Sequence of chain 1.A:
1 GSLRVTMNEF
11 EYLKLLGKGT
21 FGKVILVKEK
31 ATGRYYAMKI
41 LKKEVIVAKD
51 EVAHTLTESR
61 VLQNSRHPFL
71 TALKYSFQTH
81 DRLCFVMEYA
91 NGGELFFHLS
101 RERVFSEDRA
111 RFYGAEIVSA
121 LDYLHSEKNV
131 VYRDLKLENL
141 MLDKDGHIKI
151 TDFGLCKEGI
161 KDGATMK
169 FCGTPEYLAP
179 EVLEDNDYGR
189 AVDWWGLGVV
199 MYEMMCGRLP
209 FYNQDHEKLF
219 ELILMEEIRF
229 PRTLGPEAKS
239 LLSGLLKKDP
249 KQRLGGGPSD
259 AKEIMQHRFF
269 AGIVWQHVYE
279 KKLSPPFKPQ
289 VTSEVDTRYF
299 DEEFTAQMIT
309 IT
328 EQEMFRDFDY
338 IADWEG

A small-molecule ligand and the protein it binds are described below.
Small molecule (SMILES): C[C@@H]1CC(=O)Nc2ncnc(N3CCC(c4nc(-c5ccc(F)c(C(F)(F)F)c5)cn4CCN4CCCC4)CC3)c21

Binding-site contacts:
Ligand atom C27 contacts residue MET141 of chain 1.A at 3.4 Å (hydrophobic).
Ligand atom C1 contacts residue LEU16 of chain 1.A at 3.6 Å (hydrophobic).
Ligand atom F3 contacts residue LYS23 of chain 1.A at 3.4 Å.
Ligand atom C8 contacts residue PHE302 of chain 1.A at 3.6 Å (hydrophobic).
Ligand atom C7 contacts residue GLY17 of chain 1.A at 3.4 Å.
Ligand atom O contacts residue MET87 of chain 1.A at 3.1 Å.
Ligand atom C10 contacts residue GLU94 of chain 1.A at 3.3 Å.
Ligand atom C12 contacts residue GLU138 of chain 1.A at 3.7 Å.
Ligand atom C13 contacts residue GLU94 of chain 1.A at 3.2 Å.
Ligand atom C22 contacts residue ALA90 of chain 1.A at 3.5 Å (hydrophobic).
Ligand atom F2 contacts residue LYS39 of chain 1.A at 3.7 Å.
Ligand atom N5 contacts residue ALA90 of chain 1.A at 2.9 Å (h-bond).
Ligand atom C2 contacts residue MET141 of chain 1.A at 3.6 Å (hydrophobic).
Ligand atom F3 contacts residue VAL24 of chain 1.A at 3.5 Å.
Ligand atom C28 contacts residue THR71 of chain 1.A at 3.3 Å.
Ligand atom N6 contacts residue GLU88 of chain 1.A at 2.8 Å (salt-bridge).
Ligand atom C28 contacts residue MET87 of chain 1.A at 3.6 Å (hydrophobic).
Ligand atom C4 contacts residue GLU94 of chain 1.A at 3.5 Å.
Ligand atom C17 contacts residue GLY19 of chain 1.A at 3.6 Å.
Ligand atom O contacts residue THR71 of chain 1.A at 2.5 Å (h-bond).
Ligand atom F contacts residue PHE21 of chain 1.A at 3.6 Å.
Ligand atom C23 contacts residue MET141 of chain 1.A at 3.4 Å (hydrophobic).
Ligand atom C24 contacts residue MET141 of chain 1.A at 3.3 Å (hydrophobic).
Ligand atom C28 contacts residue MET141 of chain 1.A at 3.7 Å (hydrophobic).
Ligand atom C18 contacts residue GLY19 of chain 1.A at 3.4 Å.
Ligand atom F1 contacts residue GLY22 of chain 1.A at 3.0 Å.
Ligand atom N4 contacts residue PHE298 of chain 1.A at 3.3 Å.
Ligand atom C contacts residue LEU16 of chain 1.A at 3.6 Å (hydrophobic).
Ligand atom F1 contacts residue PHE21 of chain 1.A at 3.5 Å.
Ligand atom F contacts residue GLY19 of chain 1.A at 3.6 Å.
Ligand atom F1 contacts residue LEU41 of chain 1.A at 3.3 Å.
Ligand atom N5 contacts residue ALA37 of chain 1.A at 3.5 Å.
Ligand atom N6 contacts residue MET141 of chain 1.A at 3.6 Å.
Ligand atom C1 contacts residue PHE298 of chain 1.A at 3.6 Å (hydrophobic).
Ligand atom F1 contacts residue LYS23 of chain 1.A at 3.6 Å.
Ligand atom O contacts residue GLU88 of chain 1.A at 3.6 Å.
Ligand atom C23 contacts residue ALA37 of chain 1.A at 3.4 Å (hydrophobic).
Ligand atom N3 contacts residue GLU94 of chain 1.A at 3.0 Å (salt-bridge).
Ligand atom F3 contacts residue GLY22 of chain 1.A at 3.7 Å.
Ligand atom N2 contacts residue GLY17 of chain 1.A at 3.5 Å.